Sequence of chain 1.B:
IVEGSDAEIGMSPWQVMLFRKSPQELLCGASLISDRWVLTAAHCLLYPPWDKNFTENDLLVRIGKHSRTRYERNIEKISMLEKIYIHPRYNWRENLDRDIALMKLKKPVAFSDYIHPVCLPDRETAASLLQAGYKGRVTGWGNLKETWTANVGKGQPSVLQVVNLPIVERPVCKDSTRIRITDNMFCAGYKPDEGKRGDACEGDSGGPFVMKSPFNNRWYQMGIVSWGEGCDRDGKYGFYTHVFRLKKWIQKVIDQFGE

This protein binds this small molecule.
Small molecule (SMILES): CC(=O)N[C@H]1[C@H](O[C@H]2[C@H](O)[C@@H](NC(C)=O)CO[C@@H]2CO)O[C@H](CO)[C@@H](O[C@@H]2O[C@H](CO[C@H]3O[C@H](CO)[C@@H](O)[C@H](O)[C@@H]3O[C@@H]3O[C@H](CO)[C@@H](O[C@@H]4O[C@H](CO[C@]5(C(=O)O)C[C@H](O)[C@@H](NC(C)=O)[C@H]([C@H](O)[C@H](O)CO)O5)[C@H](O)[C@H](O)[C@H]4O)[C@H](O)[C@H]3NC(C)=O)[C@@H](O)[C@H](O[C@H]3O[C@H](CO)[C@@H](O)[C@H](O)[C@@H]3O)[C@@H]2O)[C@@H]1O

Binding-site contacts:
Ligand atom O7 contacts residue ASN53 of chain 1.B at 3.3 Å (h-bond).
Ligand atom C5 contacts residue ASN53 of chain 1.B at 3.6 Å.
Ligand atom C8 contacts residue TRP92 of chain 1.B at 4.5 Å (hydrophobic).
Ligand atom O7 contacts residue LEU46 of chain 1.B at 4.4 Å.
Ligand atom C8 contacts residue PRO48 of chain 1.B at 4.3 Å (hydrophobic).
Ligand atom C2 contacts residue ASN53 of chain 1.B at 2.5 Å.
Ligand atom C7 contacts residue ASN53 of chain 1.B at 3.5 Å.
Ligand atom C7 contacts residue PRO48 of chain 1.B at 4.4 Å (hydrophobic).
Ligand atom N2 contacts residue ASN53 of chain 1.B at 3.0 Å (h-bond).
Ligand atom O5 contacts residue ASN53 of chain 1.B at 2.3 Å (h-bond).
Ligand atom C1 contacts residue ASN53 of chain 1.B at 1.4 Å.
Ligand atom C4 contacts residue ASN53 of chain 1.B at 4.2 Å.
Ligand atom O7 contacts residue PRO48 of chain 1.B at 4.2 Å.
Ligand atom C3 contacts residue ASN53 of chain 1.B at 3.8 Å.
Ligand atom N2 contacts residue LEU46 of chain 1.B at 4.0 Å.
Ligand atom C7 contacts residue LEU46 of chain 1.B at 4.2 Å (hydrophobic).